This protein binds this small molecule.
Small molecule (SMILES): O=P(O)(O)OC[C@H]1O[C@](O)(COP(=O)(O)O)[C@@H](O)[C@@H]1O

Sequence of chain 1.D:
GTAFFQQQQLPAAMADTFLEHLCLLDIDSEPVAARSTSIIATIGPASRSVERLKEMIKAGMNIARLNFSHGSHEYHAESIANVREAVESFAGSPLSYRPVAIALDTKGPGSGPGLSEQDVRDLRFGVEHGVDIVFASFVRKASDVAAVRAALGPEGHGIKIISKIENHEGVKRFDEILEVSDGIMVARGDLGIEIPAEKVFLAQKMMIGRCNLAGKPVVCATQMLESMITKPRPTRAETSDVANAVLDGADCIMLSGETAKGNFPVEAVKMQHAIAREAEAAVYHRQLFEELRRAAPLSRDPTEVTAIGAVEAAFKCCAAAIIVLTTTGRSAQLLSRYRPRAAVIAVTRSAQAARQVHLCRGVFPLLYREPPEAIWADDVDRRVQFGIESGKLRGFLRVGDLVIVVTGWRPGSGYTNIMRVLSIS

Binding-site contacts:
Ligand atom O4 contacts residue GLY436 of chain 1.D at 3.7 Å.
Ligand atom P1 contacts residue ARG405 of chain 1.D at 3.7 Å.
Ligand atom C1 contacts residue ARG405 of chain 1.D at 3.8 Å.
Ligand atom C6 contacts residue SER353 of chain 1.D at 3.7 Å.
Ligand atom O3 contacts residue TRP398 of chain 1.D at 3.6 Å.
Ligand atom O2 contacts residue GLY430 of chain 1.D at 3.5 Å (h-bond).
Ligand atom O2 contacts residue LEU347 of chain 1.D at 3.5 Å.
Ligand atom O6P contacts residue THR348 of chain 1.D at 2.6 Å (h-bond).
Ligand atom O4P contacts residue SER435 of chain 1.D at 2.8 Å (h-bond).
Ligand atom O4 contacts residue GLY434 of chain 1.D at 2.5 Å (h-bond).
Ligand atom P2 contacts residue THR349 of chain 1.D at 3.7 Å.
Ligand atom P2 contacts residue SER353 of chain 1.D at 3.6 Å.
Ligand atom O1P contacts residue PRO433 of chain 1.D at 3.6 Å.
Ligand atom C3 contacts residue GLY434 of chain 1.D at 3.5 Å.
Ligand atom O3 contacts residue ARG432 of chain 1.D at 2.7 Å (salt-bridge).
Ligand atom O3P contacts residue ARG405 of chain 1.D at 2.8 Å (salt-bridge).
Ligand atom C5 contacts residue GLY434 of chain 1.D at 3.4 Å.
Ligand atom O1 contacts residue GLY434 of chain 1.D at 3.7 Å.
Ligand atom P2 contacts residue THR348 of chain 1.D at 3.6 Å.
Ligand atom O1P contacts residue GLY434 of chain 1.D at 2.9 Å (h-bond).
Ligand atom P2 contacts residue SER435 of chain 1.D at 3.5 Å.
Ligand atom C3 contacts residue ARG432 of chain 1.D at 3.2 Å.
Ligand atom O5 contacts residue LEU347 of chain 1.D at 3.8 Å.
Ligand atom O4P contacts residue THR349 of chain 1.D at 3.3 Å (h-bond).
Ligand atom O4P contacts residue THR350 of chain 1.D at 2.7 Å (h-bond).
Ligand atom O6P contacts residue SER353 of chain 1.D at 2.6 Å (h-bond).
Ligand atom O3P contacts residue TRP398 of chain 1.D at 2.7 Å (h-bond).
Ligand atom O4 contacts residue THR438 of chain 1.D at 3.5 Å (h-bond).
Ligand atom O4 contacts residue TYR437 of chain 1.D at 2.9 Å (h-bond).
Ligand atom O2P contacts residue ARG405 of chain 1.D at 2.6 Å (salt-bridge).
Ligand atom O5P contacts residue SER353 of chain 1.D at 3.6 Å.
Ligand atom C4 contacts residue GLY434 of chain 1.D at 3.3 Å.
Ligand atom O6 contacts residue THR349 of chain 1.D at 3.1 Å (h-bond).
Ligand atom O6 contacts residue THR348 of chain 1.D at 3.6 Å.
Ligand atom C6 contacts residue LEU347 of chain 1.D at 3.7 Å (hydrophobic).
Ligand atom C6 contacts residue THR438 of chain 1.D at 3.4 Å.
Ligand atom O3 contacts residue GLY430 of chain 1.D at 3.2 Å.
Ligand atom O5P contacts residue GLY436 of chain 1.D at 2.9 Å (h-bond).
Ligand atom O5P contacts residue SER435 of chain 1.D at 3.1 Å (h-bond).
Ligand atom O4P contacts residue THR348 of chain 1.D at 3.7 Å.